The protein below binds the small molecule below.
Small molecule (SMILES): CC(=O)N[C@H]1[C@H](O[C@H]2[C@H](O)[C@@H](NC(C)=O)CO[C@@H]2CO)O[C@H](CO)[C@@H](O)[C@@H]1O

Binding-site contacts:
Ligand atom N2 contacts residue ASN335 of chain 1.A at 2.9 Å (h-bond).
Ligand atom O5 contacts residue ASN335 of chain 1.A at 2.4 Å (h-bond).
Ligand atom O6 contacts residue ILE336 of chain 1.A at 4.5 Å.
Ligand atom C8 contacts residue ASN335 of chain 1.A at 4.3 Å.
Ligand atom C1 contacts residue ASN335 of chain 1.A at 1.4 Å.
Ligand atom C3 contacts residue ASN335 of chain 1.A at 3.8 Å.
Ligand atom C5 contacts residue ASN335 of chain 1.A at 3.6 Å.
Ligand atom C6 contacts residue THR337 of chain 1.A at 4.2 Å.
Ligand atom O7 contacts residue ASN335 of chain 1.A at 3.1 Å (h-bond).
Ligand atom C7 contacts residue ASN335 of chain 1.A at 3.1 Å.
Ligand atom O7 contacts residue ASP329 of chain 1.A at 2.9 Å (salt-bridge).
Ligand atom C8 contacts residue ASP329 of chain 1.A at 3.3 Å.
Ligand atom C4 contacts residue ASN335 of chain 1.A at 4.2 Å.
Ligand atom O6 contacts residue THR337 of chain 1.A at 3.1 Å.
Ligand atom C7 contacts residue ASP329 of chain 1.A at 3.3 Å.
Ligand atom N2 contacts residue ASP329 of chain 1.A at 4.3 Å.
Ligand atom O6 contacts residue ASN335 of chain 1.A at 4.2 Å.
Ligand atom C2 contacts residue ASN335 of chain 1.A at 2.4 Å.
Ligand atom C8 contacts residue HIS350 of chain 1.A at 4.1 Å.
Ligand atom C8 contacts residue THR331 of chain 1.A at 4.0 Å.

Sequence of chain 1.A:
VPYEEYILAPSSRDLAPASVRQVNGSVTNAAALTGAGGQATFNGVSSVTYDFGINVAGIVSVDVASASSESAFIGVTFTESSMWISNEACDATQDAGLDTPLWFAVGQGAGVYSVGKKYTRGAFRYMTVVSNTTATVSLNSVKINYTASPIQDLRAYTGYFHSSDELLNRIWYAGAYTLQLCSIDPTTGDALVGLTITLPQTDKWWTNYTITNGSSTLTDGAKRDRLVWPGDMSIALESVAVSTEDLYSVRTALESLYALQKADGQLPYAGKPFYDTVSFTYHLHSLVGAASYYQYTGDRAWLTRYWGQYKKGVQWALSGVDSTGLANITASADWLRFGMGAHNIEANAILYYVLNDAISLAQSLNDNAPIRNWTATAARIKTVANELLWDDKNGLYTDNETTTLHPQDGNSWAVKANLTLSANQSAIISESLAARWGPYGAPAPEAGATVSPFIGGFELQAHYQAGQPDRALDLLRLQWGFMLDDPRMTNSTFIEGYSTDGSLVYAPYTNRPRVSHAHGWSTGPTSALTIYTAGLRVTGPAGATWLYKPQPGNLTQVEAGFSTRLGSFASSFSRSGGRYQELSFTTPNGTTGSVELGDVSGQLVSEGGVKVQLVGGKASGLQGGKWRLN